Binding-site contacts:
Ligand atom N13 contacts residue MET44 of chain 1.C at 3.7 Å.
Ligand atom O8 contacts residue CYS43 of chain 1.C at 4.0 Å.
Ligand atom O9 contacts residue MET44 of chain 1.C at 3.3 Å.
Ligand atom C20 contacts residue GLY68 of chain 1.C at 3.5 Å.
Ligand atom C19 contacts residue GLY68 of chain 1.C at 3.5 Å.
Ligand atom O8 contacts residue MET44 of chain 1.C at 3.2 Å.
Ligand atom O10 contacts residue VAL65 of chain 1.C at 4.0 Å.
Ligand atom O10 contacts residue SER66 of chain 1.C at 3.9 Å.
Ligand atom N13 contacts residue CYS43 of chain 1.C at 3.7 Å.
Ligand atom O9 contacts residue SER47 of chain 1.C at 2.8 Å (h-bond).
Ligand atom C19 contacts residue TRP67 of chain 1.C at 3.7 Å (hydrophobic).
Ligand atom O10 contacts residue SER47 of chain 1.C at 2.7 Å (h-bond).
Ligand atom C21 contacts residue GLY68 of chain 1.C at 3.9 Å.
Ligand atom C17 contacts residue VAL65 of chain 1.C at 3.7 Å (hydrophobic).
Ligand atom O9 contacts residue ASP46 of chain 1.C at 3.3 Å (salt-bridge).
Ligand atom C17 contacts residue GLY68 of chain 1.C at 3.7 Å.
Ligand atom O12 contacts residue SER47 of chain 1.C at 2.6 Å (h-bond).
Ligand atom O11 contacts residue HIS42 of chain 1.B at 4.0 Å.
Ligand atom O12 contacts residue HIS42 of chain 1.B at 3.3 Å (h-bond).
Ligand atom O8 contacts residue SER47 of chain 1.C at 3.9 Å.
Ligand atom O9 contacts residue GLY45 of chain 1.C at 2.6 Å (h-bond).
Ligand atom C14 contacts residue SER47 of chain 1.C at 3.9 Å.
Ligand atom C19 contacts residue GLY78 of chain 1.C at 3.7 Å.
Ligand atom O9 contacts residue CYS43 of chain 1.C at 3.4 Å (h-bond).
Ligand atom V16 contacts residue HIS42 of chain 1.B at 4.0 Å.
Ligand atom C21 contacts residue SER42 of chain 1.C at 3.6 Å.
Ligand atom C18 contacts residue SER42 of chain 1.C at 3.8 Å.
Ligand atom C18 contacts residue TRP67 of chain 1.C at 3.2 Å (hydrophobic).
Ligand atom V16 contacts residue SER47 of chain 1.C at 2.0 Å.
Ligand atom C20 contacts residue SER41 of chain 1.C at 4.0 Å.
Ligand atom C15 contacts residue TRP67 of chain 1.C at 3.9 Å (hydrophobic).
Ligand atom C20 contacts residue SER42 of chain 1.C at 3.3 Å.
Ligand atom C18 contacts residue GLY68 of chain 1.C at 3.7 Å.
Ligand atom O12 contacts residue SER66 of chain 1.C at 3.5 Å (h-bond).
Ligand atom C17 contacts residue TRP67 of chain 1.C at 3.4 Å (hydrophobic).
Ligand atom C15 contacts residue GLY68 of chain 1.C at 3.8 Å.
Ligand atom C18 contacts residue GLY78 of chain 1.C at 4.0 Å.
Ligand atom C19 contacts residue SER42 of chain 1.C at 3.9 Å.
Ligand atom O11 contacts residue SER47 of chain 1.C at 3.0 Å (h-bond).
Ligand atom C20 contacts residue SER69 of chain 1.C at 3.9 Å.

A protein and the small-molecule ligand that binds it are described below.
Small molecule (SMILES): O[V]1(O)(O)ONC(=O->1)c1ccccc1

Sequence of chain 1.C:
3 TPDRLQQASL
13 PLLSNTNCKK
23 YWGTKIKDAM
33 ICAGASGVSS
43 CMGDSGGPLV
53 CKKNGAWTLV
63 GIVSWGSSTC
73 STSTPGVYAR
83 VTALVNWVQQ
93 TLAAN

Sequence of chain 1.B:
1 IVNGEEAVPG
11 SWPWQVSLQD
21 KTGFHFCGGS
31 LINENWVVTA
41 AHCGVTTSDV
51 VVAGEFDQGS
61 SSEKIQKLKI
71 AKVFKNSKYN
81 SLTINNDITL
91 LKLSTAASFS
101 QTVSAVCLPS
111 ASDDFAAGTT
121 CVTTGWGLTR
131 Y